Binding-site contacts:
Ligand atom C1 contacts residue ASN30 of chain 2.A at 1.4 Å.
Ligand atom C4 contacts residue ASN30 of chain 2.A at 4.1 Å.
Ligand atom C5 contacts residue SER96 of chain 2.A at 3.7 Å.
Ligand atom O6 contacts residue THR63 of chain 2.A at 4.1 Å.
Ligand atom C6 contacts residue PHE94 of chain 2.A at 4.0 Å (hydrophobic).
Ligand atom C7 contacts residue ASN30 of chain 2.A at 3.8 Å.
Ligand atom C1 contacts residue PHE94 of chain 2.A at 3.9 Å (hydrophobic).
Ligand atom O5 contacts residue PHE94 of chain 2.A at 3.0 Å.
Ligand atom C8 contacts residue GLU4 of chain 2.A at 3.2 Å.
Ligand atom C3 contacts residue ASN30 of chain 2.A at 3.5 Å.
Ligand atom O6 contacts residue ASP65 of chain 2.A at 4.1 Å.
Ligand atom O5 contacts residue SER96 of chain 2.A at 3.7 Å.
Ligand atom O5 contacts residue ASN30 of chain 2.A at 2.4 Å (h-bond).
Ligand atom C2 contacts residue ASN30 of chain 2.A at 2.5 Å.
Ligand atom O6 contacts residue GLU64 of chain 2.A at 3.8 Å.
Ligand atom C5 contacts residue PHE94 of chain 2.A at 4.1 Å (hydrophobic).
Ligand atom C8 contacts residue GLU62 of chain 2.A at 4.3 Å.
Ligand atom C5 contacts residue ASN30 of chain 2.A at 3.5 Å.
Ligand atom C6 contacts residue SER96 of chain 2.A at 3.6 Å.
Ligand atom N2 contacts residue ASN30 of chain 2.A at 2.8 Å (h-bond).
Ligand atom C6 contacts residue GLU64 of chain 2.A at 4.2 Å.
Ligand atom O6 contacts residue PHE94 of chain 2.A at 3.7 Å.
Ligand atom C1 contacts residue SER96 of chain 2.A at 4.5 Å.
Ligand atom O6 contacts residue GLU64 of chain 2.A at 3.5 Å (salt-bridge).

Sequence of chain 2.A:
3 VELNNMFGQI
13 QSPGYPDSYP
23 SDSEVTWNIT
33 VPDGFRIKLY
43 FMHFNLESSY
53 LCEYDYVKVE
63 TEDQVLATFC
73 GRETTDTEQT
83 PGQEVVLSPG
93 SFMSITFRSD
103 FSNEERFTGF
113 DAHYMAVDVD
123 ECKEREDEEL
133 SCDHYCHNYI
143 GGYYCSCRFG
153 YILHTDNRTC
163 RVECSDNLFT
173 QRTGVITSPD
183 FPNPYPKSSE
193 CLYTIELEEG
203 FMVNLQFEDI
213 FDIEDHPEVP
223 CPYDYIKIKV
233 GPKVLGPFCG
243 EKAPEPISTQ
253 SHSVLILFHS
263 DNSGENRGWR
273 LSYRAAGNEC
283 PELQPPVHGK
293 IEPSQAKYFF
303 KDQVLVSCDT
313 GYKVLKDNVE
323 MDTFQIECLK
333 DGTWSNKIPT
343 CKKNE

The protein below binds the small molecule below.
Small molecule (SMILES): CC(=O)N[C@H]1[C@@H](O[C@H]2[C@H](O)[C@@H](NC(C)=O)CO[C@@H]2CO)O[C@H](CO)[C@@H](O[C@@H]2O[C@H](CO[C@H]3O[C@H](CO)[C@@H](O)[C@H](O)[C@@H]3O)[C@@H](O)[C@H](O[C@H]3O[C@H](CO)[C@@H](O)[C@H](O)[C@@H]3O)[C@@H]2O)[C@@H]1O